Sequence of chain 1.B:
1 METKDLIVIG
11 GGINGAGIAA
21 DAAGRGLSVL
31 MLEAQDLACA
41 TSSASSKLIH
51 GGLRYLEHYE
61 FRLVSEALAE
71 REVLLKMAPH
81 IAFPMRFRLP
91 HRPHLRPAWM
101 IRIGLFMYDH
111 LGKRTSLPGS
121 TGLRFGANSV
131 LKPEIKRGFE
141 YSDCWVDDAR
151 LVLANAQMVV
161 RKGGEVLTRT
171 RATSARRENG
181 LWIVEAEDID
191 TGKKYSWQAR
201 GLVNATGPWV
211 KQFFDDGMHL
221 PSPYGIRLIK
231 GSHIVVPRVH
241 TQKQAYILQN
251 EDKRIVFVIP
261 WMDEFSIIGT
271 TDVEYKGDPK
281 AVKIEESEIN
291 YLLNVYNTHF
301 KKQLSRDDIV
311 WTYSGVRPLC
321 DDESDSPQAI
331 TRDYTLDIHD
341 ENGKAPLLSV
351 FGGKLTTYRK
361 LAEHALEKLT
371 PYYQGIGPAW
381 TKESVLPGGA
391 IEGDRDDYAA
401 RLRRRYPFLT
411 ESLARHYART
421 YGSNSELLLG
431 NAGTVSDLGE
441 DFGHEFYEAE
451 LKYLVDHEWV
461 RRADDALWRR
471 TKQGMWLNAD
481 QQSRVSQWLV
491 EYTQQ

This small molecule binds to this protein.
Small molecule (SMILES): O=S(=O)(O)CCCNC(CO)(CO)CO

Binding-site contacts:
Ligand atom C3 contacts residue TRP459 of chain 1.B at 3.8 Å (hydrophobic).
Ligand atom C2 contacts residue EDO1 of chain 1.FA at 4.5 Å.
Ligand atom C4 contacts residue TRP459 of chain 1.B at 4.3 Å (hydrophobic).
Ligand atom C4 contacts residue EDO1 of chain 1.FA at 4.5 Å.
Ligand atom C2 contacts residue ASP456 of chain 1.B at 3.7 Å.
Ligand atom O5 contacts residue VAL455 of chain 1.B at 4.0 Å.
Ligand atom C1 contacts residue TRP459 of chain 1.B at 3.7 Å (hydrophobic).
Ligand atom O6 contacts residue LEU454 of chain 1.B at 4.2 Å.
Ligand atom S1 contacts residue HIS457 of chain 1.B at 4.3 Å.
Ligand atom C1 contacts residue HIS457 of chain 1.B at 3.6 Å.
Ligand atom O1 contacts residue GLN157 of chain 1.B at 3.8 Å.
Ligand atom C3 contacts residue ASP456 of chain 1.B at 3.6 Å.
Ligand atom C6 contacts residue TRP459 of chain 1.B at 3.4 Å (hydrophobic).
Ligand atom N1 contacts residue EDO1 of chain 1.FA at 4.3 Å.
Ligand atom N1 contacts residue ASP456 of chain 1.B at 2.6 Å (salt-bridge).
Ligand atom O6 contacts residue TRP459 of chain 1.B at 2.9 Å (h-bond).
Ligand atom O7 contacts residue EDO1 of chain 1.FA at 3.0 Å (h-bond).
Ligand atom C4 contacts residue ASP456 of chain 1.B at 3.4 Å.
Ligand atom C7 contacts residue EDO1 of chain 1.FA at 3.4 Å.
Ligand atom S1 contacts residue VAL160 of chain 1.B at 4.4 Å.
Ligand atom O3 contacts residue GLN157 of chain 1.B at 3.3 Å.
Ligand atom O6 contacts residue ASP456 of chain 1.B at 3.0 Å (salt-bridge).
Ligand atom C3 contacts residue HIS457 of chain 1.B at 4.0 Å.
Ligand atom C6 contacts residue ASP456 of chain 1.B at 3.8 Å.
Ligand atom N1 contacts residue HIS457 of chain 1.B at 4.0 Å.
Ligand atom C6 contacts residue GLU458 of chain 1.B at 4.5 Å.
Ligand atom O6 contacts residue VAL455 of chain 1.B at 2.7 Å (h-bond).
Ligand atom O3 contacts residue VAL160 of chain 1.B at 4.3 Å.
Ligand atom C5 contacts residue ASP456 of chain 1.B at 3.2 Å.
Ligand atom C4 contacts residue VAL455 of chain 1.B at 4.4 Å (hydrophobic).
Ligand atom C6 contacts residue VAL455 of chain 1.B at 3.7 Å (hydrophobic).
Ligand atom C1 contacts residue VAL160 of chain 1.B at 4.1 Å (hydrophobic).
Ligand atom O1 contacts residue HIS457 of chain 1.B at 3.3 Å.
Ligand atom O2 contacts residue VAL160 of chain 1.B at 3.7 Å.
Ligand atom O6 contacts residue HIS457 of chain 1.B at 3.4 Å (h-bond).
Ligand atom C5 contacts residue VAL455 of chain 1.B at 3.9 Å (hydrophobic).
Ligand atom O6 contacts residue GLU458 of chain 1.B at 3.3 Å (salt-bridge).
Ligand atom C7 contacts residue TRP459 of chain 1.B at 3.7 Å (hydrophobic).
Ligand atom C2 contacts residue HIS457 of chain 1.B at 3.7 Å.
Ligand atom C3 contacts residue EDO1 of chain 1.FA at 3.8 Å.